Sequence of chain 1.D:
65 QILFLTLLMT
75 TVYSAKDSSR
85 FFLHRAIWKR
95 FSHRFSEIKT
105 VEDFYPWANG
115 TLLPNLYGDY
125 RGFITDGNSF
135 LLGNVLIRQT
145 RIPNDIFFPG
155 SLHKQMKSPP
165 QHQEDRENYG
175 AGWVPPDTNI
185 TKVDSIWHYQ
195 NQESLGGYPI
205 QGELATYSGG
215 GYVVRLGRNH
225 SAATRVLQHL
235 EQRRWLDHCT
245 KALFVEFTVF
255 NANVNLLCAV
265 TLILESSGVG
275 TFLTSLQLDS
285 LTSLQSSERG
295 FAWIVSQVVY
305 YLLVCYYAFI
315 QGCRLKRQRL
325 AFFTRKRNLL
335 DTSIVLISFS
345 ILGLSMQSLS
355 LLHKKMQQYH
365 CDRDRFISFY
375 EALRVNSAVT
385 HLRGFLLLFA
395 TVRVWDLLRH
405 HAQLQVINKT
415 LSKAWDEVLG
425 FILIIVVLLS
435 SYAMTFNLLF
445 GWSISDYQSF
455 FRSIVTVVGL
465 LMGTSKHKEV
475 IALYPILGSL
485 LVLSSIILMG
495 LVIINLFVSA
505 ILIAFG

A small-molecule ligand and the protein it binds are described below.
Small molecule (SMILES): CC(=O)N[C@@H]1[C@@H](O)[C@H](O)[C@@H](CO)O[C@H]1O

Binding-site contacts:
Ligand atom C2 contacts residue ASN223 of chain 1.D at 2.5 Å.
Ligand atom C7 contacts residue ASN223 of chain 1.D at 3.6 Å.
Ligand atom C4 contacts residue ASN223 of chain 1.D at 4.3 Å.
Ligand atom C3 contacts residue ASN223 of chain 1.D at 3.8 Å.
Ligand atom O7 contacts residue ASN223 of chain 1.D at 3.8 Å.
Ligand atom C5 contacts residue ASN223 of chain 1.D at 3.6 Å.
Ligand atom O6 contacts residue ASP368 of chain 1.D at 3.4 Å (salt-bridge).
Ligand atom O6 contacts residue ARG222 of chain 1.D at 4.4 Å.
Ligand atom N2 contacts residue ASN223 of chain 1.D at 2.9 Å (h-bond).
Ligand atom O6 contacts residue GLY221 of chain 1.D at 3.8 Å.
Ligand atom C6 contacts residue ASP368 of chain 1.D at 4.0 Å.
Ligand atom C1 contacts residue ASN223 of chain 1.D at 1.4 Å.
Ligand atom O5 contacts residue ASN223 of chain 1.D at 2.4 Å (h-bond).
Ligand atom C1 contacts residue ALA226 of chain 1.D at 4.5 Å (hydrophobic).